Sequence of chain 1.A:
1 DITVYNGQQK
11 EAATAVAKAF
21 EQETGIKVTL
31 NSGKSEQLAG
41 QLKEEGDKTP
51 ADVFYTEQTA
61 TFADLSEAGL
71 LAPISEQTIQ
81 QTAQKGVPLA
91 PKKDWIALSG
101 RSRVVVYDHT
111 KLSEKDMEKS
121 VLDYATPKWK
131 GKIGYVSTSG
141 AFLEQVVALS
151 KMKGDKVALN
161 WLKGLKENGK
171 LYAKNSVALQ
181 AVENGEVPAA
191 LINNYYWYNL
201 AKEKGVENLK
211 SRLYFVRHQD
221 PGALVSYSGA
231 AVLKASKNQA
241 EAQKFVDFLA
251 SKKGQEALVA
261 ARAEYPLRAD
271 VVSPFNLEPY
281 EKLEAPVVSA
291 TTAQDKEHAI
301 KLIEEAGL

Binding-site contacts:
Ligand atom O19 contacts residue FE1 of chain 1.B at 1.9 Å.
Ligand atom N8 contacts residue FE1 of chain 1.B at 2.5 Å.
Ligand atom O19 contacts residue TYR196 of chain 1.A at 3.2 Å (h-bond).
Ligand atom C12 contacts residue SER139 of chain 1.A at 3.7 Å.
Ligand atom O13 contacts residue ASN193 of chain 1.A at 3.2 Å (h-bond).
Ligand atom C12 contacts residue ALA141 of chain 1.A at 3.8 Å (hydrophobic).
Ligand atom C2 contacts residue TYR196 of chain 1.A at 3.1 Å (hydrophobic).
Ligand atom C7 contacts residue FE1 of chain 1.B at 3.0 Å.
Ligand atom O14 contacts residue ASN175 of chain 1.A at 2.8 Å (h-bond).
Ligand atom O13 contacts residue ALA141 of chain 1.A at 2.9 Å (h-bond).
Ligand atom C11 contacts residue TYR195 of chain 1.A at 3.3 Å (hydrophobic).
Ligand atom C11 contacts residue ASN193 of chain 1.A at 3.6 Å.
Ligand atom C12 contacts residue ASN175 of chain 1.A at 3.5 Å.
Ligand atom O13 contacts residue ASN175 of chain 1.A at 3.4 Å (h-bond).
Ligand atom N3 contacts residue FE1 of chain 1.B at 2.9 Å.
Ligand atom C12 contacts residue FE1 of chain 1.B at 2.9 Å.
Ligand atom O18 contacts residue LYS174 of chain 1.A at 3.6 Å.
Ligand atom C5 contacts residue FE1 of chain 1.B at 3.0 Å.
Ligand atom C4 contacts residue FE1 of chain 1.B at 3.6 Å.
Ligand atom C9 contacts residue TYR195 of chain 1.A at 3.1 Å (hydrophobic).
Ligand atom C4 contacts residue GLN9 of chain 1.A at 3.6 Å.
Ligand atom O16 contacts residue GLU57 of chain 1.A at 3.1 Å.
Ligand atom C12 contacts residue ASN193 of chain 1.A at 3.1 Å.
Ligand atom C12 contacts residue TYR195 of chain 1.A at 3.4 Å (hydrophobic).
Ligand atom C2 contacts residue FE1 of chain 1.B at 2.9 Å.
Ligand atom O19 contacts residue TYR195 of chain 1.A at 2.7 Å (h-bond).
Ligand atom C11 contacts residue FE1 of chain 1.B at 3.0 Å.
Ligand atom O16 contacts residue ARG101 of chain 1.A at 3.5 Å (salt-bridge).
Ligand atom O20 contacts residue GLN9 of chain 1.A at 3.7 Å.
Ligand atom O14 contacts residue TYR196 of chain 1.A at 2.6 Å (h-bond).
Ligand atom O14 contacts residue TYR195 of chain 1.A at 3.0 Å (h-bond).
Ligand atom O13 contacts residue SER139 of chain 1.A at 2.6 Å (h-bond).
Ligand atom O14 contacts residue FE1 of chain 1.B at 2.0 Å.
Ligand atom O13 contacts residue GLY140 of chain 1.A at 3.5 Å (h-bond).
Ligand atom O14 contacts residue ASN193 of chain 1.A at 3.4 Å (h-bond).
Ligand atom N8 contacts residue TYR195 of chain 1.A at 3.2 Å (h-bond).
Ligand atom O20 contacts residue ARG262 of chain 1.A at 3.2 Å (salt-bridge).
Ligand atom C9 contacts residue FE1 of chain 1.B at 3.0 Å.
Ligand atom O19 contacts residue ARG262 of chain 1.A at 3.3 Å (salt-bridge).
Ligand atom C6 contacts residue FE1 of chain 1.B at 3.2 Å.

A small-molecule ligand and the protein it binds are described below.
Small molecule (SMILES): O=C(O)CN(CCN(CC(=O)O)CC(=O)O)CC(=O)O